Sequence of chain 1.A:
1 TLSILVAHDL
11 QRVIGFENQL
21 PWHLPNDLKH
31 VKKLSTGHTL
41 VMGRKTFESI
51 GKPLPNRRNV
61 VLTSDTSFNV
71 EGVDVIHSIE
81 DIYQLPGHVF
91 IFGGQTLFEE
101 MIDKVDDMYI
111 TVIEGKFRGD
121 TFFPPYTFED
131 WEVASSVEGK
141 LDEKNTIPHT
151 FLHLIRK

A small-molecule ligand and the protein it binds are described below.
Small molecule (SMILES): COc1cc(C(C)(C)C#Cc2c(C)nc(N)nc2N)cc(OC)c1OC

Binding-site contacts:
Ligand atom N1 contacts residue NDP1 of chain 1.C at 3.7 Å.
Ligand atom N3 contacts residue VAL31 of chain 1.A at 3.5 Å.
Ligand atom N1 contacts residue VAL6 of chain 1.A at 3.4 Å.
Ligand atom N1 contacts residue LEU5 of chain 1.A at 3.5 Å (h-bond).
Ligand atom C1U contacts residue VAL31 of chain 1.A at 3.9 Å (hydrophobic).
Ligand atom C6 contacts residue NDP1 of chain 1.C at 3.3 Å.
Ligand atom C1M contacts residue ILE50 of chain 1.A at 3.9 Å (hydrophobic).
Ligand atom N3 contacts residue ASP27 of chain 1.A at 2.5 Å (salt-bridge).
Ligand atom N1 contacts residue ALA7 of chain 1.A at 3.6 Å (h-bond).
Ligand atom C1X contacts residue NDP1 of chain 1.C at 3.8 Å.
Ligand atom N1Z contacts residue ALA7 of chain 1.A at 3.6 Å.
Ligand atom C4 contacts residue ASP27 of chain 1.A at 3.3 Å.
Ligand atom C2 contacts residue VAL31 of chain 1.A at 3.5 Å (hydrophobic).
Ligand atom C1H contacts residue NDP1 of chain 1.C at 3.7 Å.
Ligand atom C2 contacts residue ALA7 of chain 1.A at 3.5 Å (hydrophobic).
Ligand atom N1Z contacts residue THR111 of chain 1.A at 3.3 Å (h-bond).
Ligand atom C2 contacts residue VAL6 of chain 1.A at 3.6 Å (hydrophobic).
Ligand atom N1 contacts residue VAL31 of chain 1.A at 3.8 Å.
Ligand atom C1W contacts residue ILE50 of chain 1.A at 3.7 Å (hydrophobic).
Ligand atom C1X contacts residue THR46 of chain 1.A at 3.5 Å.
Ligand atom C1I contacts residue NDP1 of chain 1.C at 3.7 Å.
Ligand atom C2 contacts residue ASP27 of chain 1.A at 3.5 Å.
Ligand atom C4 contacts residue VAL31 of chain 1.A at 3.8 Å (hydrophobic).
Ligand atom C1U contacts residue LEU28 of chain 1.A at 3.9 Å (hydrophobic).
Ligand atom C1W contacts residue LEU54 of chain 1.A at 3.5 Å (hydrophobic).
Ligand atom C1K contacts residue LEU20 of chain 1.A at 3.8 Å (hydrophobic).
Ligand atom N3 contacts residue ALA7 of chain 1.A at 3.5 Å.
Ligand atom C1Y contacts residue LEU20 of chain 1.A at 3.9 Å (hydrophobic).
Ligand atom N1Z contacts residue VAL31 of chain 1.A at 3.8 Å.
Ligand atom N1Z contacts residue ASP27 of chain 1.A at 3.0 Å (salt-bridge).
Ligand atom C5 contacts residue NDP1 of chain 1.C at 3.5 Å.
Ligand atom N1G contacts residue NDP1 of chain 1.C at 3.4 Å (h-bond).
Ligand atom N1G contacts residue LEU5 of chain 1.A at 2.8 Å (h-bond).
Ligand atom N1Z contacts residue VAL6 of chain 1.A at 3.3 Å (h-bond).
Ligand atom C1Y contacts residue ASP27 of chain 1.A at 3.2 Å.
Ligand atom N1Z contacts residue LEU5 of chain 1.A at 3.7 Å.
Ligand atom C6 contacts residue PHE92 of chain 1.A at 3.8 Å (hydrophobic).
Ligand atom C1P contacts residue SER49 of chain 1.A at 3.5 Å.
Ligand atom C6 contacts residue LEU5 of chain 1.A at 3.6 Å (hydrophobic).
Ligand atom N1G contacts residue PHE92 of chain 1.A at 3.2 Å.